This protein binds this small molecule.
Small molecule (SMILES): CC(=O)N[C@@H]1[C@@H](O)[C@H](O)[C@@H](CO)O[C@H]1O

Binding-site contacts:
Ligand atom C7 contacts residue THR134 of chain 1.C at 4.1 Å.
Ligand atom C8 contacts residue LYS149 of chain 1.C at 3.7 Å.
Ligand atom C8 contacts residue CYS133 of chain 1.C at 3.8 Å (hydrophobic).
Ligand atom C3 contacts residue ASN135 of chain 1.C at 3.7 Å.
Ligand atom N2 contacts residue LYS149 of chain 1.C at 4.0 Å.
Ligand atom C8 contacts residue ASN135 of chain 1.C at 3.6 Å.
Ligand atom C4 contacts residue ASN135 of chain 1.C at 4.2 Å.
Ligand atom C1 contacts residue ASN135 of chain 1.C at 1.5 Å.
Ligand atom C8 contacts residue TYR193 of chain 1.C at 4.0 Å (hydrophobic).
Ligand atom N2 contacts residue ASN135 of chain 1.C at 2.9 Å (h-bond).
Ligand atom C7 contacts residue ASN135 of chain 1.C at 3.3 Å.
Ligand atom O7 contacts residue THR134 of chain 1.C at 4.2 Å.
Ligand atom C8 contacts residue THR134 of chain 1.C at 3.5 Å.
Ligand atom C5 contacts residue ASN135 of chain 1.C at 3.7 Å.
Ligand atom O5 contacts residue ASN135 of chain 1.C at 2.4 Å (h-bond).
Ligand atom C2 contacts residue ASN135 of chain 1.C at 2.4 Å.
Ligand atom C7 contacts residue LYS149 of chain 1.C at 4.4 Å.
Ligand atom O7 contacts residue ASN135 of chain 1.C at 3.4 Å (h-bond).

Sequence of chain 1.C:
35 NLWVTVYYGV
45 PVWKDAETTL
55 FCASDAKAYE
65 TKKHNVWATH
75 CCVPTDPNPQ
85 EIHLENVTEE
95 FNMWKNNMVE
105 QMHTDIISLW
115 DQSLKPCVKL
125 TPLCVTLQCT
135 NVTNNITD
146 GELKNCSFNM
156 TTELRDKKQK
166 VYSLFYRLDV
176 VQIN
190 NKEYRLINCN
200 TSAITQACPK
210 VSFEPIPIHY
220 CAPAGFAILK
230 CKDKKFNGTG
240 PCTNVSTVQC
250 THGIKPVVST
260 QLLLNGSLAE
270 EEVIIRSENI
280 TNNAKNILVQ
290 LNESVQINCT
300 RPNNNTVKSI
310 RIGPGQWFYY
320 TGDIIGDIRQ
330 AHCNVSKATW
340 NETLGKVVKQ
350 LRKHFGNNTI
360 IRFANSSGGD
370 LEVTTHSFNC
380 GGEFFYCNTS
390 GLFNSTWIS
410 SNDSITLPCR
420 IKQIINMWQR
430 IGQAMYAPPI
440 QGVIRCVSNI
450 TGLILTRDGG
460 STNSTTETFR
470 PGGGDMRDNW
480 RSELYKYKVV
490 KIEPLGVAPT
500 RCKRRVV